Sequence of chain 1.A:
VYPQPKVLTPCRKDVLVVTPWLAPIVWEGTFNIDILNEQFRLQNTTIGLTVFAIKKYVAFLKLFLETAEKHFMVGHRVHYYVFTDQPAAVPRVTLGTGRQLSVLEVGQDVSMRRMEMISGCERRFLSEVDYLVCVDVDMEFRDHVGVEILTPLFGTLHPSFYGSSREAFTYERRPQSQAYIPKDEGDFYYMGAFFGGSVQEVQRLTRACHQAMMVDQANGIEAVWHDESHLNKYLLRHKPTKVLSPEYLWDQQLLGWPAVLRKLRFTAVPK

The small molecule below binds the protein below.
Small molecule (SMILES): OC[C@H]1O[C@@H](O)[C@H](O)[C@@H](O)[C@H]1O

Binding-site contacts:
Ligand atom O4 contacts residue MET204 of chain 1.A at 4.4 Å.
Ligand atom O6 contacts residue TRP238 of chain 1.A at 2.9 Å (h-bond).
Ligand atom C2 contacts residue HIS171 of chain 1.A at 3.8 Å.
Ligand atom O6 contacts residue GLU241 of chain 1.A at 3.3 Å (salt-bridge).
Ligand atom O1 contacts residue SER173 of chain 1.A at 3.6 Å (h-bond).
Ligand atom C3 contacts residue HIS171 of chain 1.A at 4.3 Å.
Ligand atom O4 contacts residue HIS171 of chain 1.A at 2.7 Å (h-bond).
Ligand atom C5 contacts residue HIS171 of chain 1.A at 3.7 Å.
Ligand atom O6 contacts residue THR183 of chain 1.A at 2.9 Å (h-bond).
Ligand atom C6 contacts residue TYR202 of chain 1.A at 4.2 Å (hydrophobic).
Ligand atom O3 contacts residue MET204 of chain 1.A at 4.3 Å.
Ligand atom O3 contacts residue TRP238 of chain 1.A at 4.3 Å.
Ligand atom O3 contacts residue UDP1 of chain 1.B at 3.2 Å (h-bond).
Ligand atom C4 contacts residue TRP238 of chain 1.A at 3.8 Å (hydrophobic).
Ligand atom C6 contacts residue THR183 of chain 1.A at 3.2 Å.
Ligand atom O4 contacts residue GLU241 of chain 1.A at 2.7 Å (salt-bridge).
Ligand atom O6 contacts residue TYR202 of chain 1.A at 3.2 Å (h-bond).
Ligand atom C6 contacts residue TRP238 of chain 1.A at 3.8 Å (hydrophobic).
Ligand atom C5 contacts residue PHE174 of chain 1.A at 4.5 Å (hydrophobic).
Ligand atom C3 contacts residue TRP238 of chain 1.A at 3.8 Å (hydrophobic).
Ligand atom O5 contacts residue HIS171 of chain 1.A at 3.0 Å (h-bond).
Ligand atom C6 contacts residue HIS171 of chain 1.A at 4.0 Å.
Ligand atom C6 contacts residue PHE174 of chain 1.A at 3.6 Å (hydrophobic).
Ligand atom C4 contacts residue HIS171 of chain 1.A at 3.7 Å.
Ligand atom O1 contacts residue HIS171 of chain 1.A at 3.6 Å.
Ligand atom C1 contacts residue HIS171 of chain 1.A at 3.8 Å.
Ligand atom O5 contacts residue PHE174 of chain 1.A at 4.0 Å.
Ligand atom C6 contacts residue GLU241 of chain 1.A at 4.2 Å.
Ligand atom C4 contacts residue GLU241 of chain 1.A at 3.6 Å.
Ligand atom C5 contacts residue TRP238 of chain 1.A at 3.9 Å (hydrophobic).
Ligand atom C5 contacts residue GLU241 of chain 1.A at 4.4 Å.